This small molecule binds to this protein.
Small molecule (SMILES): O=C1COc2ccc(/C(Cc3ccccc3)=N/n3cnnc3S)cc2N1

Sequence of chain 1.A:
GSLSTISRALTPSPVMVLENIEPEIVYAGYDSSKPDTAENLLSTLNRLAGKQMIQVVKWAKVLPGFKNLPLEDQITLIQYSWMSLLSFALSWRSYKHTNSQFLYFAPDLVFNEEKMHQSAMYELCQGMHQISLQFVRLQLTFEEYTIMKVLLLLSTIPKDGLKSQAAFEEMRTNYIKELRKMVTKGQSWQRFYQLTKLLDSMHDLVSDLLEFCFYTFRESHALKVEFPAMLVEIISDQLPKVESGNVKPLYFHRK

Binding-site contacts:
Ligand atom C2 contacts residue ALA120 of chain 1.A at 3.4 Å (hydrophobic).
Ligand atom C9 contacts residue MET121 of chain 1.A at 4.1 Å (hydrophobic).
Ligand atom C25 contacts residue LEU42 of chain 1.A at 4.1 Å (hydrophobic).
Ligand atom C9 contacts residue ALA120 of chain 1.A at 3.7 Å (hydrophobic).
Ligand atom C3 contacts residue PHE217 of chain 1.A at 3.5 Å (hydrophobic).
Ligand atom C26 contacts residue ALA120 of chain 1.A at 3.4 Å (hydrophobic).
Ligand atom N10 contacts residue ALA120 of chain 1.A at 2.7 Å (h-bond).
Ligand atom C23 contacts residue LEU228 of chain 1.A at 3.7 Å (hydrophobic).
Ligand atom C23 contacts residue THR221 of chain 1.A at 3.4 Å.
Ligand atom C8 contacts residue GLU123 of chain 1.A at 3.2 Å.
Ligand atom O11 contacts residue ALA120 of chain 1.A at 3.9 Å.
Ligand atom C21 contacts residue ALA120 of chain 1.A at 3.6 Å (hydrophobic).
Ligand atom C3 contacts residue ALA120 of chain 1.A at 3.2 Å (hydrophobic).
Ligand atom C26 contacts residue LEU228 of chain 1.A at 4.0 Å (hydrophobic).
Ligand atom O11 contacts residue MET121 of chain 1.A at 3.3 Å.
Ligand atom C9 contacts residue LEU124 of chain 1.A at 4.0 Å (hydrophobic).
Ligand atom C22 contacts residue PHE217 of chain 1.A at 3.5 Å (hydrophobic).
Ligand atom C23 contacts residue LEU42 of chain 1.A at 4.2 Å (hydrophobic).
Ligand atom N10 contacts residue MET121 of chain 1.A at 4.0 Å.
Ligand atom O11 contacts residue GLU123 of chain 1.A at 3.0 Å (salt-bridge).
Ligand atom C1 contacts residue PHE217 of chain 1.A at 4.0 Å (hydrophobic).
Ligand atom N17 contacts residue TYR220 of chain 1.A at 4.3 Å.
Ligand atom C24 contacts residue LEU228 of chain 1.A at 3.4 Å (hydrophobic).
Ligand atom N19 contacts residue LEU228 of chain 1.A at 3.9 Å.
Ligand atom C2 contacts residue PHE217 of chain 1.A at 3.5 Å (hydrophobic).
Ligand atom C13 contacts residue ALA120 of chain 1.A at 4.0 Å (hydrophobic).
Ligand atom C4 contacts residue PHE217 of chain 1.A at 4.0 Å (hydrophobic).
Ligand atom N10 contacts residue PHE217 of chain 1.A at 3.7 Å.
Ligand atom C9 contacts residue GLU123 of chain 1.A at 2.9 Å.
Ligand atom N18 contacts residue LEU228 of chain 1.A at 4.0 Å.
Ligand atom C22 contacts residue ALA120 of chain 1.A at 4.3 Å (hydrophobic).
Ligand atom C23 contacts residue PHE217 of chain 1.A at 3.5 Å (hydrophobic).
Ligand atom O11 contacts residue TYR122 of chain 1.A at 3.7 Å.
Ligand atom O11 contacts residue LEU124 of chain 1.A at 3.1 Å (h-bond).
Ligand atom C24 contacts residue THR221 of chain 1.A at 4.1 Å.
Ligand atom C25 contacts residue ALA120 of chain 1.A at 3.8 Å (hydrophobic).
Ligand atom C24 contacts residue LEU42 of chain 1.A at 3.6 Å (hydrophobic).
Ligand atom N10 contacts residue GLU123 of chain 1.A at 3.5 Å (salt-bridge).
Ligand atom C25 contacts residue LEU228 of chain 1.A at 3.6 Å (hydrophobic).
Ligand atom C20 contacts residue TYR220 of chain 1.A at 3.5 Å (hydrophobic).